Binding-site contacts:
Ligand atom C4 contacts residue ASN224 of chain 1.A at 4.2 Å.
Ligand atom C2 contacts residue ASN224 of chain 1.A at 2.5 Å.
Ligand atom C5 contacts residue LYS161 of chain 1.A at 3.9 Å.
Ligand atom O7 contacts residue THR226 of chain 1.A at 4.2 Å.
Ligand atom O6 contacts residue GLY160 of chain 1.A at 4.3 Å.
Ligand atom C8 contacts residue ASN224 of chain 1.A at 3.4 Å.
Ligand atom O7 contacts residue ASN224 of chain 1.A at 4.1 Å.
Ligand atom O5 contacts residue ASN224 of chain 1.A at 2.3 Å (h-bond).
Ligand atom O5 contacts residue LYS161 of chain 1.A at 3.7 Å.
Ligand atom C5 contacts residue ASN224 of chain 1.A at 3.6 Å.
Ligand atom C5 contacts residue GLY160 of chain 1.A at 4.0 Å.
Ligand atom C1 contacts residue ASN224 of chain 1.A at 1.4 Å.
Ligand atom O6 contacts residue GLY159 of chain 1.A at 4.4 Å.
Ligand atom C7 contacts residue ASN224 of chain 1.A at 3.1 Å.
Ligand atom C3 contacts residue ASN224 of chain 1.A at 3.8 Å.
Ligand atom C1 contacts residue LYS161 of chain 1.A at 4.0 Å.
Ligand atom C6 contacts residue GLY159 of chain 1.A at 3.4 Å.
Ligand atom N2 contacts residue ASN224 of chain 1.A at 2.4 Å (h-bond).
Ligand atom C6 contacts residue GLY160 of chain 1.A at 3.5 Å.
Ligand atom O7 contacts residue GLY159 of chain 1.A at 4.3 Å.
Ligand atom C6 contacts residue LYS161 of chain 1.A at 3.8 Å.
Ligand atom O5 contacts residue GLY160 of chain 1.A at 3.7 Å.
Ligand atom C8 contacts residue THR225 of chain 1.A at 4.2 Å.
Ligand atom C5 contacts residue GLY159 of chain 1.A at 4.3 Å.

Sequence of chain 1.A:
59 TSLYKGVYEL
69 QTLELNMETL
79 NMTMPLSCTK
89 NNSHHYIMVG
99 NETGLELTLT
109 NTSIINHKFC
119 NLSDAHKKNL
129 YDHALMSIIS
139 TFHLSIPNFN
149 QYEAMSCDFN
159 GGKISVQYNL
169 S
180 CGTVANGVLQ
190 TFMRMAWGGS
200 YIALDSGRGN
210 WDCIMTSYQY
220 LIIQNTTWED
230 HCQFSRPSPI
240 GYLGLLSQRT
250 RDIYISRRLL

This protein binds this small molecule.
Small molecule (SMILES): CC(=O)N[C@H]1[C@H](O[C@H]2[C@H](O)[C@@H](NC(C)=O)CO[C@@H]2CO)O[C@H](CO)[C@@H](O)[C@@H]1O